This protein binds this small molecule.
Small molecule (SMILES): CC(=O)N[C@@H]1[C@@H](O)[C@H](O)[C@@H](CO)O[C@H]1O

Sequence of chain 2.A:
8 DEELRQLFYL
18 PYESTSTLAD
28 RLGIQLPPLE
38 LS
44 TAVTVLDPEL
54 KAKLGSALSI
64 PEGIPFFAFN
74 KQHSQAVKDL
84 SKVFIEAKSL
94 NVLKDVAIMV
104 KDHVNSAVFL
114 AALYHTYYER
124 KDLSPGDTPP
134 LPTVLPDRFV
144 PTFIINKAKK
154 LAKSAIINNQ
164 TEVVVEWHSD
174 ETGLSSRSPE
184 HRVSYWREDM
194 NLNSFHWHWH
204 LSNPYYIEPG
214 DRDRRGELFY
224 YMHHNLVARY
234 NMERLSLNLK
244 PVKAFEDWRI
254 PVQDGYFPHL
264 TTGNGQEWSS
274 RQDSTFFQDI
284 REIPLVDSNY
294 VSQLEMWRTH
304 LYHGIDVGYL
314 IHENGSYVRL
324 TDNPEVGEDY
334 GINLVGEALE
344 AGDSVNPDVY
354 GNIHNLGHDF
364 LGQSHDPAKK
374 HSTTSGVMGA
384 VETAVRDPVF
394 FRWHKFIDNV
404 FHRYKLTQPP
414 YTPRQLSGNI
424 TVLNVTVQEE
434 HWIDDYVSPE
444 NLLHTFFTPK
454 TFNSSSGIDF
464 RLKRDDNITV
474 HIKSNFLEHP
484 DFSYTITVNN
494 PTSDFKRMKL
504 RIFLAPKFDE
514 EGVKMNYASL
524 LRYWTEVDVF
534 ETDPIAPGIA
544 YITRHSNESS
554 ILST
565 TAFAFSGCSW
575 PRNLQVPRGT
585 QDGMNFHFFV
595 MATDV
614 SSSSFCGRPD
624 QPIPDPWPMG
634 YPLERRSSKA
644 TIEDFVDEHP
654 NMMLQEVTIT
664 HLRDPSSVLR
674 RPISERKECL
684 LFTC

Binding-site contacts:
Ligand atom O3 contacts residue ARG417 of chain 2.A at 2.7 Å (salt-bridge).
Ligand atom N2 contacts residue ASP598 of chain 2.A at 4.3 Å.
Ligand atom C3 contacts residue ARG417 of chain 2.A at 3.8 Å.
Ligand atom N2 contacts residue ASN422 of chain 2.A at 3.2 Å (h-bond).
Ligand atom C2 contacts residue ARG417 of chain 2.A at 4.4 Å.
Ligand atom O7 contacts residue GLY421 of chain 2.A at 3.8 Å.
Ligand atom C7 contacts residue ASP598 of chain 2.A at 4.0 Å.
Ligand atom C5 contacts residue ASN422 of chain 2.A at 3.6 Å.
Ligand atom O5 contacts residue LYS499 of chain 2.A at 2.8 Å (salt-bridge).
Ligand atom C3 contacts residue ASN422 of chain 2.A at 3.8 Å.
Ligand atom N2 contacts residue ARG417 of chain 2.A at 4.4 Å.
Ligand atom C1 contacts residue ASP598 of chain 2.A at 4.3 Å.
Ligand atom O7 contacts residue ARG417 of chain 2.A at 3.6 Å (salt-bridge).
Ligand atom C7 contacts residue ARG417 of chain 2.A at 4.4 Å.
Ligand atom C2 contacts residue ASP598 of chain 2.A at 3.8 Å.
Ligand atom O7 contacts residue ASN422 of chain 2.A at 4.0 Å.
Ligand atom C2 contacts residue ASN422 of chain 2.A at 2.5 Å.
Ligand atom C5 contacts residue LYS499 of chain 2.A at 3.5 Å.
Ligand atom C8 contacts residue GLY421 of chain 2.A at 4.2 Å.
Ligand atom O7 contacts residue ASP598 of chain 2.A at 3.2 Å (salt-bridge).
Ligand atom C6 contacts residue LYS499 of chain 2.A at 3.2 Å.
Ligand atom C1 contacts residue ASN422 of chain 2.A at 1.4 Å.
Ligand atom O5 contacts residue ASN422 of chain 2.A at 2.3 Å (h-bond).
Ligand atom C4 contacts residue ASN422 of chain 2.A at 4.1 Å.
Ligand atom C7 contacts residue ASN422 of chain 2.A at 3.3 Å.
Ligand atom C7 contacts residue GLY421 of chain 2.A at 4.3 Å.
Ligand atom C8 contacts residue ASN422 of chain 2.A at 3.1 Å.
Ligand atom O6 contacts residue LYS499 of chain 2.A at 3.4 Å (salt-bridge).
Ligand atom O7 contacts residue SER420 of chain 2.A at 4.0 Å.
Ligand atom C1 contacts residue LYS499 of chain 2.A at 3.8 Å.